Sequence of chain 1.A:
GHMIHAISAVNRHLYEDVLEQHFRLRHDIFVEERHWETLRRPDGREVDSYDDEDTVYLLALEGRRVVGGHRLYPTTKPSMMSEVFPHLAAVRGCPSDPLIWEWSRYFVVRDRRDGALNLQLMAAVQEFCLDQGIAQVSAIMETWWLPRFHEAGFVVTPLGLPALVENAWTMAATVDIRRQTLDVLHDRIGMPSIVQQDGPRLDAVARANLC

A protein and the small-molecule ligand that binds it are described below.
Small molecule (SMILES): CSC[C@H]1O[C@@H](n2cnc3c(N)ncnc32)[C@H](O)[C@@H]1O

Binding-site contacts:
Ligand atom N7 contacts residue MET80 of chain 1.A at 3.5 Å (h-bond).
Ligand atom C4 contacts residue THR38 of chain 1.A at 4.3 Å.
Ligand atom C5 contacts residue ARG105 of chain 1.A at 4.2 Å.
Ligand atom N6 contacts residue ASP48 of chain 1.A at 2.9 Å (salt-bridge).
Ligand atom C8 contacts residue ARG105 of chain 1.A at 3.5 Å.
Ligand atom N3 contacts residue VAL84 of chain 1.A at 3.9 Å.
Ligand atom N7 contacts residue ARG105 of chain 1.A at 3.0 Å (salt-bridge).
Ligand atom N3 contacts residue THR38 of chain 1.A at 3.9 Å.
Ligand atom CS contacts residue PHE85 of chain 1.A at 4.3 Å (hydrophobic).
Ligand atom C2' contacts residue TRP36 of chain 1.A at 3.7 Å (hydrophobic).
Ligand atom C6 contacts residue LEU39 of chain 1.A at 4.2 Å (hydrophobic).
Ligand atom N6 contacts residue ARG105 of chain 1.A at 4.3 Å.
Ligand atom O4' contacts residue PHE85 of chain 1.A at 3.3 Å.
Ligand atom S5' contacts residue THR170 of chain 1.A at 4.1 Å.
Ligand atom C4' contacts residue VAL165 of chain 1.A at 4.1 Å (hydrophobic).
Ligand atom C6 contacts residue MET80 of chain 1.A at 4.3 Å (hydrophobic).
Ligand atom S5' contacts residue ILE140 of chain 1.A at 4.0 Å.
Ligand atom O3' contacts residue GLU166 of chain 1.A at 4.1 Å.
Ligand atom C4' contacts residue PHE85 of chain 1.A at 4.2 Å (hydrophobic).
Ligand atom C1' contacts residue PHE85 of chain 1.A at 4.0 Å (hydrophobic).
Ligand atom CS contacts residue MET80 of chain 1.A at 4.2 Å (hydrophobic).
Ligand atom C5' contacts residue TRP36 of chain 1.A at 3.5 Å (hydrophobic).
Ligand atom O3' contacts residue VAL165 of chain 1.A at 4.1 Å.
Ligand atom C3' contacts residue TRP36 of chain 1.A at 3.7 Å (hydrophobic).
Ligand atom O2' contacts residue LEU39 of chain 1.A at 4.1 Å.
Ligand atom C8 contacts residue LEU39 of chain 1.A at 4.1 Å (hydrophobic).
Ligand atom N6 contacts residue TYR50 of chain 1.A at 3.6 Å.
Ligand atom C8 contacts residue MET80 of chain 1.A at 3.9 Å (hydrophobic).
Ligand atom O2' contacts residue TRP36 of chain 1.A at 3.4 Å.
Ligand atom C5 contacts residue MET80 of chain 1.A at 3.8 Å (hydrophobic).
Ligand atom C2 contacts residue VAL84 of chain 1.A at 3.7 Å (hydrophobic).
Ligand atom C6 contacts residue ASP48 of chain 1.A at 4.0 Å.
Ligand atom C5 contacts residue ASP48 of chain 1.A at 4.3 Å.
Ligand atom O2' contacts residue THR38 of chain 1.A at 3.2 Å.
Ligand atom N7 contacts residue ASP48 of chain 1.A at 4.1 Å.
Ligand atom C4 contacts residue LEU39 of chain 1.A at 4.2 Å (hydrophobic).
Ligand atom N7 contacts residue LEU39 of chain 1.A at 3.8 Å.
Ligand atom CS contacts residue ILE140 of chain 1.A at 3.7 Å (hydrophobic).
Ligand atom C5 contacts residue LEU39 of chain 1.A at 3.8 Å (hydrophobic).
Ligand atom N1 contacts residue VAL84 of chain 1.A at 3.8 Å.